Sequence of chain 2.A:
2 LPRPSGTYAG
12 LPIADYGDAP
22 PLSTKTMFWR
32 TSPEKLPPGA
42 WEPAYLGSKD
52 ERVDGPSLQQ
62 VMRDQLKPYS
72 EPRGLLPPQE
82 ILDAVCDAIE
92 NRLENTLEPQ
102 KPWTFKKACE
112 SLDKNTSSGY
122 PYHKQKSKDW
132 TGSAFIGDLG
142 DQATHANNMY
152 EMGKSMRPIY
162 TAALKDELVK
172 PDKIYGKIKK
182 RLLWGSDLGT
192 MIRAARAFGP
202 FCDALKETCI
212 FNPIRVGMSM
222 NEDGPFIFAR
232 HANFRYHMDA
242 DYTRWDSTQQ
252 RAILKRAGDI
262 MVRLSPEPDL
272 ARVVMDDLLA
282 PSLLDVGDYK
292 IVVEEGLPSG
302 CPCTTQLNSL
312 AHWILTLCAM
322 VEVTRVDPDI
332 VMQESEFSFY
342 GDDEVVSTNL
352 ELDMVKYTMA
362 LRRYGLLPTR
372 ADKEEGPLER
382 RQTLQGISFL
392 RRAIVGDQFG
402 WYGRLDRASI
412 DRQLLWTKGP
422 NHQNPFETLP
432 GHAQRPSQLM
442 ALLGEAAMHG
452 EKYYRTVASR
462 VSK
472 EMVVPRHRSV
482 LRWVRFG

The protein below binds the small molecule below.
Small molecule (SMILES): NC(=O)c1ncn([C@@H]2O[C@H](CO)[C@@H](O)[C@H]2O)n1

Binding-site contacts:
Ligand atom O3 contacts residue LEU391 of chain 2.A at 4.1 Å.
Ligand atom O3 contacts residue ASP344 of chain 2.A at 3.5 Å.
Ligand atom C1' contacts residue GLY342 of chain 2.A at 3.5 Å.
Ligand atom C3 contacts residue TYR341 of chain 2.A at 3.5 Å (hydrophobic).
Ligand atom C5' contacts residue SER300 of chain 2.A at 3.9 Å.
Ligand atom C6 contacts residue ASP344 of chain 2.A at 3.9 Å.
Ligand atom O2' contacts residue GLY342 of chain 2.A at 3.9 Å.
Ligand atom O2' contacts residue THR305 of chain 2.A at 3.8 Å.
Ligand atom O3' contacts residue SER300 of chain 2.A at 4.0 Å.
Ligand atom C1' contacts residue ASN309 of chain 2.A at 3.3 Å.
Ligand atom O5' contacts residue ASP247 of chain 2.A at 3.4 Å (salt-bridge).
Ligand atom O3' contacts residue THR305 of chain 2.A at 3.6 Å.
Ligand atom C4' contacts residue LEU298 of chain 2.A at 4.0 Å (hydrophobic).
Ligand atom C6 contacts residue TYR341 of chain 2.A at 3.7 Å (hydrophobic).
Ligand atom N1 contacts residue ASP343 of chain 2.A at 3.9 Å.
Ligand atom C6 contacts residue ASP343 of chain 2.A at 3.2 Å.
Ligand atom N1 contacts residue TYR341 of chain 2.A at 4.1 Å.
Ligand atom C3 contacts residue ASP343 of chain 2.A at 3.3 Å.
Ligand atom N2 contacts residue GLY342 of chain 2.A at 3.8 Å.
Ligand atom C2' contacts residue GLY342 of chain 2.A at 4.0 Å.
Ligand atom O2' contacts residue THR306 of chain 2.A at 3.0 Å.
Ligand atom O4' contacts residue ASP247 of chain 2.A at 3.4 Å (salt-bridge).
Ligand atom N2 contacts residue ASP343 of chain 2.A at 2.7 Å (salt-bridge).
Ligand atom O3' contacts residue THR306 of chain 2.A at 3.4 Å.
Ligand atom C5' contacts residue ASP247 of chain 2.A at 3.0 Å.
Ligand atom C2' contacts residue THR306 of chain 2.A at 3.2 Å.
Ligand atom O4' contacts residue ASN309 of chain 2.A at 3.5 Å (h-bond).
Ligand atom N3 contacts residue ASP344 of chain 2.A at 4.0 Å.
Ligand atom N4 contacts residue TYR341 of chain 2.A at 3.9 Å.
Ligand atom C4' contacts residue SER300 of chain 2.A at 4.2 Å.
Ligand atom C4' contacts residue ASN309 of chain 2.A at 4.0 Å.
Ligand atom C2' contacts residue ASN309 of chain 2.A at 3.7 Å.
Ligand atom C3' contacts residue THR306 of chain 2.A at 3.7 Å.
Ligand atom N3 contacts residue ASP343 of chain 2.A at 2.6 Å (salt-bridge).
Ligand atom O2' contacts residue ASN309 of chain 2.A at 2.8 Å (h-bond).
Ligand atom N1 contacts residue GLY342 of chain 2.A at 3.8 Å.
Ligand atom C1' contacts residue ASP343 of chain 2.A at 4.1 Å.
Ligand atom C4' contacts residue ASP247 of chain 2.A at 3.3 Å.
Ligand atom O3 contacts residue TYR341 of chain 2.A at 3.7 Å.
Ligand atom N2 contacts residue TYR341 of chain 2.A at 3.4 Å (h-bond).